Sequence of chain 11.A:
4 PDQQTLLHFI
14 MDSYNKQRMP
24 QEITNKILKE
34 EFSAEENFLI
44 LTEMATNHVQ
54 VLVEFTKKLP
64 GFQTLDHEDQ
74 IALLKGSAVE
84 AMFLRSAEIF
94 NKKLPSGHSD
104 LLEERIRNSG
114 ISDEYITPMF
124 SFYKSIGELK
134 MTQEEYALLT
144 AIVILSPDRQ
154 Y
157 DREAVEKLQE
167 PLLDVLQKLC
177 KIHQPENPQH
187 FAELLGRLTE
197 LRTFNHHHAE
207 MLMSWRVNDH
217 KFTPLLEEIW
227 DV

Binding-site contacts:
Ligand atom C33 contacts residue MET122 of chain 11.A at 3.9 Å (hydrophobic).
Ligand atom O5 contacts residue TRP211 of chain 11.A at 3.2 Å.
Ligand atom C9 contacts residue LEU44 of chain 11.A at 3.5 Å (hydrophobic).
Ligand atom C3 contacts residue THR45 of chain 11.A at 3.5 Å.
Ligand atom N21 contacts residue MET22 of chain 11.A at 3.3 Å.
Ligand atom N6 contacts residue TRP211 of chain 11.A at 3.6 Å.
Ligand atom O29 contacts residue ARG88 of chain 11.A at 2.9 Å (salt-bridge).
Ligand atom O5 contacts residue HIS204 of chain 11.A at 3.6 Å.
Ligand atom CL32 contacts residue ILE114 of chain 11.A at 3.8 Å.
Ligand atom C2 contacts residue THR45 of chain 11.A at 3.7 Å.
Ligand atom C1 contacts residue THR45 of chain 11.A at 3.8 Å.
Ligand atom C18 contacts residue HIS51 of chain 11.A at 3.7 Å.
Ligand atom C1 contacts residue TRP226 of chain 11.A at 3.7 Å (hydrophobic).
Ligand atom C34 contacts residue SER89 of chain 11.A at 3.8 Å.
Ligand atom C34 contacts residue TYR126 of chain 11.A at 3.4 Å (hydrophobic).
Ligand atom C33 contacts residue TYR126 of chain 11.A at 3.5 Å (hydrophobic).
Ligand atom CL37 contacts residue HIS204 of chain 11.A at 3.5 Å.
Ligand atom O28 contacts residue LEU97 of chain 11.A at 3.4 Å.
Ligand atom C20 contacts residue MET22 of chain 11.A at 3.7 Å (hydrophobic).
Ligand atom N6 contacts residue HIS204 of chain 11.A at 3.0 Å (h-bond).
Ligand atom C2 contacts residue LEU44 of chain 11.A at 3.8 Å (hydrophobic).
Ligand atom C12 contacts residue ALA48 of chain 11.A at 3.7 Å (hydrophobic).
Ligand atom C34 contacts residue PHE86 of chain 11.A at 3.6 Å (hydrophobic).
Ligand atom C25 contacts residue ILE92 of chain 11.A at 3.3 Å (hydrophobic).
Ligand atom C23 contacts residue THR27 of chain 11.A at 3.3 Å.
Ligand atom C35 contacts residue PHE86 of chain 11.A at 3.4 Å (hydrophobic).
Ligand atom C22 contacts residue MET22 of chain 11.A at 3.7 Å (hydrophobic).
Ligand atom C20 contacts residue ILE92 of chain 11.A at 3.5 Å (hydrophobic).
Ligand atom C3 contacts residue PHE41 of chain 11.A at 3.5 Å (hydrophobic).
Ligand atom C19 contacts residue HIS51 of chain 11.A at 3.8 Å.
Ligand atom C19 contacts residue ARG88 of chain 11.A at 3.6 Å.
Ligand atom C27 contacts residue LEU97 of chain 11.A at 3.5 Å (hydrophobic).
Ligand atom C3 contacts residue TRP211 of chain 11.A at 3.8 Å (hydrophobic).
Ligand atom C24 contacts residue ILE92 of chain 11.A at 3.6 Å (hydrophobic).
Ligand atom C26 contacts residue ILE92 of chain 11.A at 3.6 Å (hydrophobic).
Ligand atom O28 contacts residue SER99 of chain 11.A at 2.8 Å (h-bond).
Ligand atom C23 contacts residue SER99 of chain 11.A at 3.6 Å.
Ligand atom C27 contacts residue ARG88 of chain 11.A at 3.6 Å.
Ligand atom CL37 contacts residue MET85 of chain 11.A at 3.6 Å.
Ligand atom C24 contacts residue THR27 of chain 11.A at 3.8 Å.

A protein and the small-molecule ligand that binds it are described below.
Small molecule (SMILES): CC(C)c1onc(-c2c(Cl)cccc2Cl)c1COc1ccc(-c2ccc3nc(C(=O)O)ccc3c2)cc1